The protein below binds the small molecule below.
Small molecule (SMILES): Cc1cc(CCCCCCCOc2ccc(C3=NCCO3)cc2)on1

Binding-site contacts:
Ligand atom N2 contacts residue TYR204 of chain 2.B at 3.8 Å.
Ligand atom C5B contacts residue ILE193 of chain 2.B at 3.9 Å (hydrophobic).
Ligand atom O1B contacts residue ILE109 of chain 2.B at 3.8 Å.
Ligand atom N2 contacts residue TYR111 of chain 2.B at 3.1 Å.
Ligand atom C5C contacts residue VAL195 of chain 2.B at 3.8 Å (hydrophobic).
Ligand atom C4B contacts residue ILE193 of chain 2.B at 3.8 Å (hydrophobic).
Ligand atom C5A contacts residue ILE156 of chain 2.B at 3.2 Å (hydrophobic).
Ligand atom C2B contacts residue TYR158 of chain 2.B at 3.5 Å (hydrophobic).
Ligand atom C2A contacts residue TYR158 of chain 2.B at 3.9 Å (hydrophobic).
Ligand atom O1 contacts residue PHE129 of chain 2.B at 3.8 Å.
Ligand atom C31 contacts residue PHE237 of chain 2.B at 3.8 Å (hydrophobic).
Ligand atom C6C contacts residue PHE237 of chain 2.B at 3.9 Å (hydrophobic).
Ligand atom C5B contacts residue LEU240 of chain 2.B at 3.5 Å (hydrophobic).
Ligand atom C4C contacts residue PHE237 of chain 2.B at 3.6 Å (hydrophobic).
Ligand atom C2C contacts residue PHE237 of chain 2.B at 3.8 Å (hydrophobic).
Ligand atom C4A contacts residue PRO180 of chain 2.B at 3.3 Å (hydrophobic).
Ligand atom C4 contacts residue TYR111 of chain 2.B at 3.6 Å (hydrophobic).
Ligand atom N3A contacts residue PRO180 of chain 2.B at 3.7 Å.
Ligand atom C6C contacts residue VAL198 of chain 2.B at 3.9 Å (hydrophobic).
Ligand atom O1 contacts residue TYR111 of chain 2.B at 3.5 Å.
Ligand atom N3A contacts residue TYR158 of chain 2.B at 3.7 Å.
Ligand atom C3B contacts residue TYR158 of chain 2.B at 3.4 Å (hydrophobic).
Ligand atom C5 contacts residue TYR111 of chain 2.B at 3.8 Å (hydrophobic).
Ligand atom N3A contacts residue ALA24 of chain 2.D at 3.9 Å.
Ligand atom O1A contacts residue PHE135 of chain 2.B at 3.8 Å.
Ligand atom C7C contacts residue TYR158 of chain 2.B at 3.8 Å (hydrophobic).
Ligand atom C4C contacts residue VAL198 of chain 2.B at 3.8 Å (hydrophobic).
Ligand atom C4A contacts residue ILE182 of chain 2.B at 3.9 Å (hydrophobic).
Ligand atom C6B contacts residue PHE133 of chain 2.B at 3.5 Å (hydrophobic).
Ligand atom C31 contacts residue TYR111 of chain 2.B at 3.7 Å (hydrophobic).
Ligand atom O1 contacts residue TYR204 of chain 2.B at 3.6 Å.
Ligand atom C5A contacts residue ILE182 of chain 2.B at 3.5 Å (hydrophobic).
Ligand atom C4B contacts residue TYR158 of chain 2.B at 3.8 Å (hydrophobic).
Ligand atom C3 contacts residue TYR111 of chain 2.B at 3.2 Å (hydrophobic).
Ligand atom C4 contacts residue PHE237 of chain 2.B at 3.1 Å (hydrophobic).
Ligand atom C2B contacts residue VAL195 of chain 2.B at 3.9 Å (hydrophobic).
Ligand atom O1B contacts residue PHE133 of chain 2.B at 3.9 Å.
Ligand atom C4A contacts residue SER181 of chain 2.B at 3.8 Å.
Ligand atom C2A contacts residue ILE193 of chain 2.B at 3.9 Å (hydrophobic).
Ligand atom C3 contacts residue PHE237 of chain 2.B at 3.7 Å (hydrophobic).

Sequence of chain 2.B:
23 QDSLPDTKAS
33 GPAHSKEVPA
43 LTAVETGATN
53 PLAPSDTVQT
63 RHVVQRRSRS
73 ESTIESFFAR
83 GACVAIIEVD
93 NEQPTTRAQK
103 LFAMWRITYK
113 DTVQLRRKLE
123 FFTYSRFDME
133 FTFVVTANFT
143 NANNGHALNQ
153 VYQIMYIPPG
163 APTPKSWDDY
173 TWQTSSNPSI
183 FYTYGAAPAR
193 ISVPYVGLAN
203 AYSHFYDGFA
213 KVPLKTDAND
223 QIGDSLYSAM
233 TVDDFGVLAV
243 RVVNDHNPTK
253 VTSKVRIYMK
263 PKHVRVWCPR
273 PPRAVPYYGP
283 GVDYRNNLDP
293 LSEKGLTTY

Sequence of chain 3.D:
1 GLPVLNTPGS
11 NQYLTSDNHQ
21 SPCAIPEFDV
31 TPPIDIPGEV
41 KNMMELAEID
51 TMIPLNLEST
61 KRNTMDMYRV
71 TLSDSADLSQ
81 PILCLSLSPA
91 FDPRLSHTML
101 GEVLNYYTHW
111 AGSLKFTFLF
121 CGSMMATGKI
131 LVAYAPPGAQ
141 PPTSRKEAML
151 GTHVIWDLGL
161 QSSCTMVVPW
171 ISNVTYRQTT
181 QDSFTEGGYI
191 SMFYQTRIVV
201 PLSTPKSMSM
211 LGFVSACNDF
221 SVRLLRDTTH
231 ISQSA

Sequence of chain 2.D:
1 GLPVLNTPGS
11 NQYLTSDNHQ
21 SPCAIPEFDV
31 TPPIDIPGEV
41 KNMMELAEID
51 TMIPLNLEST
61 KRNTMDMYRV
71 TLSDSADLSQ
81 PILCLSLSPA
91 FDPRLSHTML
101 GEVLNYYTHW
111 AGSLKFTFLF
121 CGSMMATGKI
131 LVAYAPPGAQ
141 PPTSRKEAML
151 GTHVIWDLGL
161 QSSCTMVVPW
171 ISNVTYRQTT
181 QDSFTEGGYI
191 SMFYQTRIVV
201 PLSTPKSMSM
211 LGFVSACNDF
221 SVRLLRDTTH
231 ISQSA